Sequence of chain 1.A:
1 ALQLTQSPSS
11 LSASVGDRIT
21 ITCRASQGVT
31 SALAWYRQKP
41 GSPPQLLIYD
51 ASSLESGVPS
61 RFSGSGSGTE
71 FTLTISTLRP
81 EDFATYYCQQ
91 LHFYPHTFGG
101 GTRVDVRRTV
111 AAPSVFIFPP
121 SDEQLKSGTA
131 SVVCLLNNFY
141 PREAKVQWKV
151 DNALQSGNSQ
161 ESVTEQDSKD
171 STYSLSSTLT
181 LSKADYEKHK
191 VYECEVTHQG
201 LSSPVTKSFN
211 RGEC

Sequence of chain 1.B:
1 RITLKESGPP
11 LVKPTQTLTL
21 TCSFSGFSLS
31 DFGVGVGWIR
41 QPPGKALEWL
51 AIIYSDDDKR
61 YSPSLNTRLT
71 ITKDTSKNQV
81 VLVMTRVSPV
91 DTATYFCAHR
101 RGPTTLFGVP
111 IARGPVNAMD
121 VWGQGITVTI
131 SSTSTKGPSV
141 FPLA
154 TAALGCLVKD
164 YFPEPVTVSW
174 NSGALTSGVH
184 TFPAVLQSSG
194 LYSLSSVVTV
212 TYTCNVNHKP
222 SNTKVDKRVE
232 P

Binding-site contacts:
Ligand atom CD contacts residue ARG60 of chain 1.B at 3.5 Å.
Ligand atom N contacts residue HIS92 of chain 1.A at 2.8 Å (h-bond).
Ligand atom O contacts residue PHE93 of chain 1.A at 3.5 Å.
Ligand atom O contacts residue TYR94 of chain 1.A at 3.1 Å (h-bond).
Ligand atom O contacts residue ARG113 of chain 1.B at 2.9 Å (salt-bridge).
Ligand atom CD1 contacts residue VAL116 of chain 1.B at 3.4 Å (hydrophobic).
Ligand atom OD1 contacts residue HIS96 of chain 1.A at 2.6 Å (h-bond).
Ligand atom OD1 contacts residue LEU91 of chain 1.A at 3.5 Å (h-bond).
Ligand atom OD2 contacts residue ARG100 of chain 1.B at 2.9 Å (salt-bridge).
Ligand atom OD1 contacts residue TYR94 of chain 1.A at 3.5 Å (h-bond).
Ligand atom CD2 contacts residue HIS92 of chain 1.A at 3.6 Å.
Ligand atom CG contacts residue ARG60 of chain 1.B at 3.5 Å.
Ligand atom O contacts residue ARG113 of chain 1.B at 3.1 Å (salt-bridge).
Ligand atom CB contacts residue LEU91 of chain 1.A at 3.0 Å (hydrophobic).
Ligand atom OE1 contacts residue TYR94 of chain 1.A at 3.6 Å.
Ligand atom CH2 contacts residue PRO103 of chain 1.B at 3.3 Å (hydrophobic).
Ligand atom CZ2 contacts residue GLY33 of chain 1.B at 3.5 Å.
Ligand atom CG contacts residue HIS96 of chain 1.A at 3.6 Å.
Ligand atom NE1 contacts residue VAL116 of chain 1.B at 3.5 Å.
Ligand atom CZ2 contacts residue PRO103 of chain 1.B at 3.6 Å (hydrophobic).
Ligand atom CA contacts residue TYR94 of chain 1.A at 3.6 Å (hydrophobic).
Ligand atom CZ contacts residue ASP56 of chain 1.B at 3.4 Å.
Ligand atom CE1 contacts residue ASP56 of chain 1.B at 3.4 Å.
Ligand atom CG contacts residue ARG100 of chain 1.B at 3.5 Å.
Ligand atom NZ contacts residue ASP56 of chain 1.B at 2.6 Å (salt-bridge).
Ligand atom CB contacts residue TYR94 of chain 1.A at 3.5 Å (hydrophobic).
Ligand atom CA contacts residue HIS92 of chain 1.A at 3.6 Å.
Ligand atom OD2 contacts residue LEU91 of chain 1.A at 3.3 Å (h-bond).
Ligand atom O contacts residue TYR94 of chain 1.A at 3.5 Å.
Ligand atom C contacts residue ARG113 of chain 1.B at 3.6 Å.
Ligand atom CG contacts residue VAL116 of chain 1.B at 3.7 Å (hydrophobic).
Ligand atom CG contacts residue LEU91 of chain 1.A at 3.0 Å (hydrophobic).
Ligand atom N contacts residue ARG113 of chain 1.B at 3.5 Å (salt-bridge).
Ligand atom OD1 contacts residue ARG100 of chain 1.B at 2.8 Å (salt-bridge).
Ligand atom CZ3 contacts residue PRO103 of chain 1.B at 3.2 Å (hydrophobic).
Ligand atom CD2 contacts residue PHE93 of chain 1.A at 3.6 Å (hydrophobic).
Ligand atom OE2 contacts residue ARG60 of chain 1.B at 2.8 Å (salt-bridge).
Ligand atom CB contacts residue HIS92 of chain 1.A at 3.2 Å.
Ligand atom N contacts residue TYR94 of chain 1.A at 3.4 Å (h-bond).
Ligand atom CD1 contacts residue ASP58 of chain 1.B at 3.5 Å.

A protein and the small-molecule ligand that binds it are described below.
Small molecule (SMILES): CC(C)C[C@H](NC(=O)[C@@H](N)CCC(=O)O)C(=O)N[C@@H](CC(=O)O)C(=O)N[C@@H](Cc1ccc(N)cc1)C(=O)N[C@@H](CC1=CN=C2C=CC=CC12)C(=O)N[C@@H](C)C(=O)N[C@@H](CO)C(=O)O